Binding-site contacts:
Ligand atom C1 contacts residue ASN293 of chain 1.A at 1.5 Å.
Ligand atom C8 contacts residue TYR243 of chain 1.A at 4.4 Å (hydrophobic).
Ligand atom O7 contacts residue TYR243 of chain 1.A at 3.8 Å.
Ligand atom O5 contacts residue ASN293 of chain 1.A at 2.4 Å (h-bond).
Ligand atom O7 contacts residue TYR291 of chain 1.A at 4.4 Å.
Ligand atom O7 contacts residue ASN293 of chain 1.A at 3.2 Å (h-bond).
Ligand atom C6 contacts residue ASN294 of chain 1.A at 4.5 Å.
Ligand atom C7 contacts residue TYR291 of chain 1.A at 3.9 Å (hydrophobic).
Ligand atom C8 contacts residue TYR291 of chain 1.A at 3.0 Å (hydrophobic).
Ligand atom C5 contacts residue ASN293 of chain 1.A at 3.7 Å.
Ligand atom O5 contacts residue ASN294 of chain 1.A at 4.2 Å.
Ligand atom C8 contacts residue ASN293 of chain 1.A at 4.1 Å.
Ligand atom C3 contacts residue ASN293 of chain 1.A at 3.8 Å.
Ligand atom C7 contacts residue ASN293 of chain 1.A at 3.1 Å.
Ligand atom C6 contacts residue THR295 of chain 1.A at 4.2 Å.
Ligand atom N2 contacts residue TYR291 of chain 1.A at 4.2 Å.
Ligand atom C2 contacts residue ASN293 of chain 1.A at 2.4 Å.
Ligand atom N2 contacts residue ASN293 of chain 1.A at 2.9 Å (h-bond).
Ligand atom C4 contacts residue ASN293 of chain 1.A at 4.3 Å.

This protein binds this small molecule.
Small molecule (SMILES): CC(=O)N[C@@H]1[C@@H](O)[C@H](O)[C@@H](CO)O[C@H]1O

Sequence of chain 1.A:
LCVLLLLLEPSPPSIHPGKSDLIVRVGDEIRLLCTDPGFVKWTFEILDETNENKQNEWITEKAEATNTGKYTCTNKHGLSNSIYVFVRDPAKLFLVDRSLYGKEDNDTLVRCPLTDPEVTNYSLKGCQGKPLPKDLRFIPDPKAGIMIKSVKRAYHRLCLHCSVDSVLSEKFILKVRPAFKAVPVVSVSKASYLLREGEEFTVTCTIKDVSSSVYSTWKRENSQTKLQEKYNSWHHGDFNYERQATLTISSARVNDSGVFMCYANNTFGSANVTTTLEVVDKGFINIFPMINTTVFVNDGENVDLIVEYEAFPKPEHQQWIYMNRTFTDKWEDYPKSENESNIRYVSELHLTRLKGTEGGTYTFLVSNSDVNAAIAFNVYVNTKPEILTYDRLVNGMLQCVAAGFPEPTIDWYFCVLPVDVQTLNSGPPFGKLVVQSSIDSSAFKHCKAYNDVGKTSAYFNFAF